Binding-site contacts:
Ligand atom C2 contacts residue ASN16 of chain 1.A at 3.6 Å.
Ligand atom C1 contacts residue GLY19 of chain 1.A at 3.9 Å.
Ligand atom C4 contacts residue NAG1 of chain 1.D at 3.3 Å.
Ligand atom C6 contacts residue NAG1 of chain 1.D at 3.6 Å.
Ligand atom N2 contacts residue THR5 of chain 1.A at 4.3 Å.
Ligand atom C8 contacts residue VAL21 of chain 1.A at 3.8 Å (hydrophobic).
Ligand atom C4 contacts residue ARG22 of chain 1.A at 4.1 Å.
Ligand atom O7 contacts residue THR5 of chain 1.A at 4.0 Å.
Ligand atom C4 contacts residue GLY19 of chain 1.A at 4.3 Å.
Ligand atom C8 contacts residue ARG22 of chain 1.A at 3.9 Å.
Ligand atom C3 contacts residue VAL21 of chain 1.A at 3.6 Å (hydrophobic).
Ligand atom O3 contacts residue NAG1 of chain 1.D at 3.4 Å (h-bond).
Ligand atom C7 contacts residue VAL21 of chain 1.A at 3.6 Å (hydrophobic).
Ligand atom O5 contacts residue GLY19 of chain 1.A at 3.3 Å.
Ligand atom C7 contacts residue THR5 of chain 1.A at 3.8 Å.
Ligand atom C1 contacts residue ASN16 of chain 1.A at 2.9 Å.
Ligand atom N2 contacts residue ASN16 of chain 1.A at 4.1 Å.
Ligand atom C5 contacts residue ARG22 of chain 1.A at 4.2 Å.
Ligand atom N2 contacts residue ARG22 of chain 1.A at 4.3 Å.
Ligand atom C3 contacts residue ARG22 of chain 1.A at 4.2 Å.
Ligand atom C1 contacts residue VAL20 of chain 1.A at 4.3 Å (hydrophobic).
Ligand atom O4 contacts residue ARG22 of chain 1.A at 3.3 Å (salt-bridge).
Ligand atom C8 contacts residue SER23 of chain 1.A at 4.0 Å.
Ligand atom O5 contacts residue VAL20 of chain 1.A at 4.4 Å.
Ligand atom N2 contacts residue VAL21 of chain 1.A at 2.5 Å (h-bond).
Ligand atom C2 contacts residue VAL21 of chain 1.A at 3.2 Å (hydrophobic).
Ligand atom O5 contacts residue VAL21 of chain 1.A at 4.3 Å.
Ligand atom O4 contacts residue NAG1 of chain 1.D at 2.3 Å (h-bond).
Ligand atom C1 contacts residue VAL21 of chain 1.A at 3.1 Å (hydrophobic).
Ligand atom C8 contacts residue PHE10 of chain 1.A at 3.8 Å (hydrophobic).
Ligand atom C5 contacts residue ASN16 of chain 1.A at 4.4 Å.
Ligand atom C3 contacts residue NAG1 of chain 1.D at 4.0 Å.
Ligand atom C1 contacts residue ARG22 of chain 1.A at 4.1 Å.
Ligand atom O6 contacts residue NAG1 of chain 1.D at 3.9 Å.
Ligand atom O4 contacts residue GLY19 of chain 1.A at 4.0 Å.
Ligand atom C6 contacts residue GLY19 of chain 1.A at 3.8 Å.
Ligand atom C8 contacts residue THR5 of chain 1.A at 3.7 Å.
Ligand atom C5 contacts residue GLY19 of chain 1.A at 3.3 Å.
Ligand atom O5 contacts residue ASN16 of chain 1.A at 3.1 Å (h-bond).
Ligand atom C5 contacts residue NAG1 of chain 1.D at 3.9 Å.

This small molecule binds to this protein.
Small molecule (SMILES): CC(=O)N[C@@H]1[C@@H](O)[C@H](O)[C@@H](CO)O[C@H]1O

Sequence of chain 1.A:
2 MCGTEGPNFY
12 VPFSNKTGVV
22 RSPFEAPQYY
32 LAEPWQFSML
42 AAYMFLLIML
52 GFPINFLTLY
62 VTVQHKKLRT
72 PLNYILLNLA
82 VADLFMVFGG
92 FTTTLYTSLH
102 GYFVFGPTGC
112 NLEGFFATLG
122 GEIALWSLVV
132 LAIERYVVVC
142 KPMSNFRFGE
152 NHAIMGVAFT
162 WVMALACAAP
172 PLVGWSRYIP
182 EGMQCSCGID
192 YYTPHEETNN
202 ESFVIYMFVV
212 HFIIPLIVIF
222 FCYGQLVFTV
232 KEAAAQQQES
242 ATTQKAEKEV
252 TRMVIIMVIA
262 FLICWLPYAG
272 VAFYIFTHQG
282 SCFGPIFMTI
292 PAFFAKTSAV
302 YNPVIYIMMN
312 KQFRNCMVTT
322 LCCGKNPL